Sequence of chain 1.A:
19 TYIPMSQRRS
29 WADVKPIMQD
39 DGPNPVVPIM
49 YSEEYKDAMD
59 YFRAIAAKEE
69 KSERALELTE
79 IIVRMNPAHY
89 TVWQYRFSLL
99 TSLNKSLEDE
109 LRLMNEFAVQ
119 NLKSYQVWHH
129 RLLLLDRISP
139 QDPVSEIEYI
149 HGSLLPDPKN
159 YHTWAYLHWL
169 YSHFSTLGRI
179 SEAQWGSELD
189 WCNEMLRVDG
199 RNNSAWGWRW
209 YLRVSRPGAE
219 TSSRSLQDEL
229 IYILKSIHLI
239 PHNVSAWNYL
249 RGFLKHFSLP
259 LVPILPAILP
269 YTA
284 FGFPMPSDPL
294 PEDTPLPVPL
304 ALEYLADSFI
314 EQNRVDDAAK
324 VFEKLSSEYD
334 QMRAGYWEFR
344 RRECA

Binding-site contacts:
Ligand atom N15 contacts residue CYS325 of chain 1.B at 3.3 Å (h-bond).
Ligand atom O32 contacts residue TRP329 of chain 1.B at 3.8 Å.
Ligand atom C30 contacts residue TRP90 of chain 1.B at 3.6 Å (hydrophobic).
Ligand atom C01 contacts residue LEU84 of chain 1.B at 3.8 Å (hydrophobic).
Ligand atom C18 contacts residue TYR326 of chain 1.B at 3.4 Å (hydrophobic).
Ligand atom F36 contacts residue CYS272 of chain 1.B at 2.9 Å.
Ligand atom C19 contacts residue HIS266 of chain 1.B at 3.5 Å.
Ligand atom C14 contacts residue TYR409 of chain 1.B at 3.6 Å (hydrophobic).
Ligand atom F34 contacts residue TRP329 of chain 1.B at 3.5 Å.
Ligand atom N17 contacts residue TYR326 of chain 1.B at 3.8 Å.
Ligand atom N15 contacts residue ASP323 of chain 1.B at 3.5 Å (salt-bridge).
Ligand atom C06 contacts residue TYR409 of chain 1.B at 3.4 Å (hydrophobic).
Ligand atom N15 contacts residue HIS410 of chain 1.B at 3.7 Å.
Ligand atom F35 contacts residue TRP90 of chain 1.B at 3.8 Å.
Ligand atom O32 contacts residue ARG197 of chain 1.B at 3.8 Å.
Ligand atom F35 contacts residue LEU141 of chain 1.B at 3.5 Å.
Ligand atom C25 contacts residue TYR409 of chain 1.B at 3.7 Å (hydrophobic).
Ligand atom N15 contacts residue ZN1 of chain 1.CA at 2.2 Å.
Ligand atom C29 contacts residue TRP90 of chain 1.B at 3.4 Å (hydrophobic).
Ligand atom C19 contacts residue TYR326 of chain 1.B at 3.7 Å (hydrophobic).
Ligand atom BR23 contacts residue GLY268 of chain 1.B at 3.5 Å.
Ligand atom C16 contacts residue ZN1 of chain 1.CA at 3.1 Å.
Ligand atom F35 contacts residue CYS201 of chain 1.B at 3.1 Å.
Ligand atom C05 contacts residue TYR409 of chain 1.B at 3.8 Å (hydrophobic).
Ligand atom C25 contacts residue HIS266 of chain 1.B at 3.8 Å.
Ligand atom C20 contacts residue HIS266 of chain 1.B at 3.4 Å.
Ligand atom C14 contacts residue ZN1 of chain 1.CA at 3.2 Å.
Ligand atom C21 contacts residue TYR123 of chain 1.A at 3.8 Å (hydrophobic).
Ligand atom C08 contacts residue TYR123 of chain 1.A at 3.7 Å (hydrophobic).
Ligand atom C25 contacts residue TYR326 of chain 1.B at 3.9 Å (hydrophobic).
Ligand atom C21 contacts residue HIS266 of chain 1.B at 3.6 Å.
Ligand atom C24 contacts residue TRP329 of chain 1.B at 3.5 Å (hydrophobic).
Ligand atom C16 contacts residue CYS325 of chain 1.B at 3.6 Å (hydrophobic).
Ligand atom F36 contacts residue TYR200 of chain 1.B at 3.4 Å.
Ligand atom O09 contacts residue TYR123 of chain 1.A at 3.0 Å (h-bond).
Ligand atom C22 contacts residue GLY268 of chain 1.B at 3.9 Å.
Ligand atom F34 contacts residue TRP90 of chain 1.B at 3.4 Å.
Ligand atom O09 contacts residue ARG197 of chain 1.B at 3.5 Å (salt-bridge).
Ligand atom C16 contacts residue SO41 of chain 1.HA at 3.7 Å.
Ligand atom C16 contacts residue TYR326 of chain 1.B at 3.4 Å (hydrophobic).

Sequence of chain 1.B:
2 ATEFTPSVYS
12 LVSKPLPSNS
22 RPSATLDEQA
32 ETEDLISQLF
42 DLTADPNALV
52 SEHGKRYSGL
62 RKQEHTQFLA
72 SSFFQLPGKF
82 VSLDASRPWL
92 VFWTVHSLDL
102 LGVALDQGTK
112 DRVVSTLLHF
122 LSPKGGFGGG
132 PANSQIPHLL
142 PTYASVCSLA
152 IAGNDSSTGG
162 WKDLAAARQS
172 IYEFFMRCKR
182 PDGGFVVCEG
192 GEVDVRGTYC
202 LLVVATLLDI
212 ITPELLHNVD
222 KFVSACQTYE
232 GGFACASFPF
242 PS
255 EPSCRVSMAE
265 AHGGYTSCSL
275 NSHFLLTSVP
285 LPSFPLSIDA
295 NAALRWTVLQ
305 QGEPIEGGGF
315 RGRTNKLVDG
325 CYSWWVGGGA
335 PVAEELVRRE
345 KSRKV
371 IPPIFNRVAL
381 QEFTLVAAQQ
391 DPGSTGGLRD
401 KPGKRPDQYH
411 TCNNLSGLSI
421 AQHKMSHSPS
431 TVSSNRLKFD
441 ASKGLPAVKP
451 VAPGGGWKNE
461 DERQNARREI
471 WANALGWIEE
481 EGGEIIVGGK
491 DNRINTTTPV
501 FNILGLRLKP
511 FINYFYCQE

A protein and the small-molecule ligand that binds it are described below.
Small molecule (SMILES): CCCC[C@H]1CN(c2cccc(OC(F)(F)F)c2)C(=O)CN1Cc1cncn1Cc1ccc(Br)cc1